This small molecule binds to this protein.
Small molecule (SMILES): CC(=O)N[C@H]1[C@H](O[C@H]2[C@H](O)[C@@H](NC(C)=O)CO[C@@H]2CO)O[C@H](CO)[C@@H](O)[C@@H]1O

Sequence of chain 1.A:
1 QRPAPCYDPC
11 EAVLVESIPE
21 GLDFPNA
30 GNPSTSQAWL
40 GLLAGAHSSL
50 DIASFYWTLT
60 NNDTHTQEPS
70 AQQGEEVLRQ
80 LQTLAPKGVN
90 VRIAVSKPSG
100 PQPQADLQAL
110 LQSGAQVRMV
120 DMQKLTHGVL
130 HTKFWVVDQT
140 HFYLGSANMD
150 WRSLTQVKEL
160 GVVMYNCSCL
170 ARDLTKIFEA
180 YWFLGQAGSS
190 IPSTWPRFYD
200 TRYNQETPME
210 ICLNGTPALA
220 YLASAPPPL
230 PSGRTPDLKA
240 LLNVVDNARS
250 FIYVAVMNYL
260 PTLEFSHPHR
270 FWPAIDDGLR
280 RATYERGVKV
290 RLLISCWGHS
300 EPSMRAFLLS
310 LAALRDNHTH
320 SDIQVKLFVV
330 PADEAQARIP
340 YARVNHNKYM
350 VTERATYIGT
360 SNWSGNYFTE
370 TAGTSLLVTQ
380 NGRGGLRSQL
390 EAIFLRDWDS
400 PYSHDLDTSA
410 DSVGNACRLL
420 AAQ

Binding-site contacts:
Ligand atom C5 contacts residue ASN165 of chain 1.A at 3.6 Å.
Ligand atom C8 contacts residue NAG1 of chain 1.C at 3.9 Å.
Ligand atom N2 contacts residue ASN165 of chain 1.A at 3.0 Å (h-bond).
Ligand atom O7 contacts residue NAG1 of chain 1.C at 4.2 Å.
Ligand atom C8 contacts residue NAG2 of chain 1.C at 3.7 Å.
Ligand atom C7 contacts residue TYR164 of chain 1.A at 4.2 Å (hydrophobic).
Ligand atom C4 contacts residue ASN165 of chain 1.A at 4.1 Å.
Ligand atom C7 contacts residue GLU11 of chain 1.A at 4.0 Å.
Ligand atom N2 contacts residue TYR164 of chain 1.A at 4.3 Å.
Ligand atom C1 contacts residue ASN165 of chain 1.A at 1.4 Å.
Ligand atom C8 contacts residue TYR164 of chain 1.A at 3.7 Å (hydrophobic).
Ligand atom C7 contacts residue ASN165 of chain 1.A at 3.8 Å.
Ligand atom C3 contacts residue ASN165 of chain 1.A at 3.8 Å.
Ligand atom O7 contacts residue GLU11 of chain 1.A at 3.2 Å (salt-bridge).
Ligand atom C2 contacts residue ASN165 of chain 1.A at 2.5 Å.
Ligand atom O5 contacts residue ASN165 of chain 1.A at 2.3 Å (h-bond).
Ligand atom O7 contacts residue ASN165 of chain 1.A at 4.0 Å.
Ligand atom C8 contacts residue GLU11 of chain 1.A at 4.2 Å.